A small-molecule ligand and the protein it binds are described below.
Small molecule (SMILES): CCCCCC(=O)CC(=O)N[C@H]1CCOC1=O

Binding-site contacts:
Ligand atom O35 contacts residue THR129 of chain 1.E at 3.6 Å.
Ligand atom C14 contacts residue ASP70 of chain 1.E at 3.7 Å.
Ligand atom O35 contacts residue TYR53 of chain 1.E at 2.8 Å (h-bond).
Ligand atom C19 contacts residue LEU40 of chain 1.E at 3.8 Å (hydrophobic).
Ligand atom C13 contacts residue TYR53 of chain 1.E at 3.9 Å (hydrophobic).
Ligand atom C4 contacts residue TYR102 of chain 1.E at 3.6 Å (hydrophobic).
Ligand atom C15 contacts residue MSE127 of chain 1.E at 4.0 Å.
Ligand atom N11 contacts residue VAL72 of chain 1.E at 4.0 Å.
Ligand atom C22 contacts residue TYR53 of chain 1.E at 3.9 Å (hydrophobic).
Ligand atom C19 contacts residue TYR53 of chain 1.E at 3.5 Å (hydrophobic).
Ligand atom C1 contacts residue ASP70 of chain 1.E at 3.7 Å.
Ligand atom C25 contacts residue TYR53 of chain 1.E at 3.7 Å (hydrophobic).
Ligand atom C4 contacts residue ALA105 of chain 1.E at 3.7 Å (hydrophobic).
Ligand atom O3 contacts residue ILE110 of chain 1.E at 4.0 Å.
Ligand atom C1 contacts residue TRP85 of chain 1.E at 3.8 Å (hydrophobic).
Ligand atom C5 contacts residue VAL72 of chain 1.E at 3.7 Å (hydrophobic).
Ligand atom O35 contacts residue TRP85 of chain 1.E at 3.7 Å.
Ligand atom O3 contacts residue PHE101 of chain 1.E at 3.5 Å.
Ligand atom C5 contacts residue TRP85 of chain 1.E at 3.5 Å (hydrophobic).
Ligand atom C22 contacts residue TYR61 of chain 1.E at 3.8 Å (hydrophobic).
Ligand atom C28 contacts residue GLN58 of chain 1.E at 3.9 Å.
Ligand atom C5 contacts residue TYR102 of chain 1.E at 3.9 Å (hydrophobic).
Ligand atom C18 contacts residue TYR61 of chain 1.E at 3.7 Å (hydrophobic).
Ligand atom O3 contacts residue TRP57 of chain 1.E at 3.5 Å.
Ligand atom C19 contacts residue ALA38 of chain 1.E at 3.8 Å (hydrophobic).
Ligand atom O36 contacts residue LEU40 of chain 1.E at 2.8 Å.
Ligand atom C2 contacts residue ILE110 of chain 1.E at 3.8 Å (hydrophobic).
Ligand atom C14 contacts residue MSE127 of chain 1.E at 3.6 Å.
Ligand atom O36 contacts residue ALA38 of chain 1.E at 3.6 Å.
Ligand atom C2 contacts residue TRP57 of chain 1.E at 3.7 Å (hydrophobic).
Ligand atom N11 contacts residue ASP70 of chain 1.E at 2.6 Å (salt-bridge).
Ligand atom O10 contacts residue TRP57 of chain 1.E at 2.9 Å (h-bond).
Ligand atom O36 contacts residue MSE127 of chain 1.E at 3.8 Å.
Ligand atom O3 contacts residue ALA105 of chain 1.E at 3.3 Å.
Ligand atom C5 contacts residue ASP70 of chain 1.E at 3.9 Å.
Ligand atom O10 contacts residue TYR53 of chain 1.E at 3.5 Å.
Ligand atom C15 contacts residue LEU40 of chain 1.E at 3.7 Å (hydrophobic).
Ligand atom C28 contacts residue PHE62 of chain 1.E at 3.5 Å (hydrophobic).
Ligand atom C13 contacts residue ASP70 of chain 1.E at 3.6 Å.
Ligand atom C4 contacts residue PHE101 of chain 1.E at 3.3 Å (hydrophobic).

Sequence of chain 1.E:
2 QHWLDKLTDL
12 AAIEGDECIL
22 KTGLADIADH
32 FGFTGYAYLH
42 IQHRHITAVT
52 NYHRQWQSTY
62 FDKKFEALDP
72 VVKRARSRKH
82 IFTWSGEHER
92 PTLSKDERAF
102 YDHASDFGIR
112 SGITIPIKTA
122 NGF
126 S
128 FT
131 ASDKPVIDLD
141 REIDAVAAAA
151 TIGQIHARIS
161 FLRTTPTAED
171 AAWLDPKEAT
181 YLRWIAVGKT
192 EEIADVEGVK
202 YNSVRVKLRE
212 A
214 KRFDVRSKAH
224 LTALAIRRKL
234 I